This protein binds this small molecule.
Small molecule (SMILES): CCC[C@@H](CCO)Nc1nc(N)nc2cnn(Cc3ccc(CNC4CCOCC4)cc3OC)c12

Binding-site contacts:
Ligand atom N5 contacts residue THR564 of chain 1.A at 3.8 Å.
Ligand atom N5 contacts residue ILE563 of chain 1.A at 4.3 Å.
Ligand atom C9 contacts residue THR564 of chain 1.A at 3.2 Å.
Ligand atom N contacts residue THR564 of chain 1.A at 3.1 Å (h-bond).
Ligand atom C1 contacts residue LEU535 of chain 1.A at 3.6 Å (hydrophobic).
Ligand atom C8 contacts residue THR564 of chain 1.A at 3.4 Å.
Ligand atom N1 contacts residue LEU535 of chain 1.A at 3.9 Å.
Ligand atom C16 contacts residue LEU535 of chain 1.A at 4.1 Å (hydrophobic).
Ligand atom N4 contacts residue LEU535 of chain 1.A at 4.0 Å.
Ligand atom C7 contacts residue ILE563 of chain 1.A at 4.1 Å (hydrophobic).
Ligand atom N5 contacts residue LEU535 of chain 1.A at 3.6 Å.
Ligand atom N4 contacts residue THR510 of chain 1.A at 4.4 Å.
Ligand atom N2 contacts residue LEU535 of chain 1.A at 4.2 Å.
Ligand atom C contacts residue THR510 of chain 1.A at 4.0 Å.
Ligand atom C4 contacts residue LEU535 of chain 1.A at 3.9 Å (hydrophobic).
Ligand atom C6 contacts residue GLY562 of chain 1.A at 4.0 Å.
Ligand atom C5 contacts residue THR564 of chain 1.A at 3.3 Å.
Ligand atom N contacts residue ASP533 of chain 1.A at 2.7 Å (salt-bridge).
Ligand atom N contacts residue ILE563 of chain 1.A at 3.0 Å.
Ligand atom C4 contacts residue ILE563 of chain 1.A at 3.8 Å (hydrophobic).
Ligand atom C contacts residue LEU535 of chain 1.A at 4.0 Å (hydrophobic).
Ligand atom C5 contacts residue LEU535 of chain 1.A at 4.5 Å (hydrophobic).
Ligand atom N1 contacts residue THR564 of chain 1.A at 4.5 Å.
Ligand atom C17 contacts residue LEU535 of chain 1.A at 3.8 Å (hydrophobic).
Ligand atom O contacts residue THR564 of chain 1.A at 4.0 Å.
Ligand atom C contacts residue ASP533 of chain 1.A at 4.1 Å.
Ligand atom O contacts residue LEU535 of chain 1.A at 4.3 Å.
Ligand atom C2 contacts residue LEU535 of chain 1.A at 3.9 Å (hydrophobic).
Ligand atom N contacts residue LEU535 of chain 1.A at 4.0 Å.
Ligand atom C4 contacts residue ASP533 of chain 1.A at 3.4 Å.
Ligand atom C8 contacts residue LEU535 of chain 1.A at 3.4 Å (hydrophobic).
Ligand atom C7 contacts residue GLY562 of chain 1.A at 3.6 Å.
Ligand atom C6 contacts residue THR564 of chain 1.A at 4.0 Å.
Ligand atom C4 contacts residue THR564 of chain 1.A at 4.2 Å.
Ligand atom C3 contacts residue ASP533 of chain 1.A at 3.9 Å.
Ligand atom C3 contacts residue LEU535 of chain 1.A at 3.8 Å (hydrophobic).
Ligand atom C10 contacts residue GLY562 of chain 1.A at 4.5 Å.
Ligand atom N4 contacts residue ASP533 of chain 1.A at 3.0 Å (salt-bridge).
Ligand atom C3 contacts residue THR510 of chain 1.A at 4.4 Å.
Ligand atom N3 contacts residue LEU535 of chain 1.A at 4.2 Å.

Sequence of chain 1.A:
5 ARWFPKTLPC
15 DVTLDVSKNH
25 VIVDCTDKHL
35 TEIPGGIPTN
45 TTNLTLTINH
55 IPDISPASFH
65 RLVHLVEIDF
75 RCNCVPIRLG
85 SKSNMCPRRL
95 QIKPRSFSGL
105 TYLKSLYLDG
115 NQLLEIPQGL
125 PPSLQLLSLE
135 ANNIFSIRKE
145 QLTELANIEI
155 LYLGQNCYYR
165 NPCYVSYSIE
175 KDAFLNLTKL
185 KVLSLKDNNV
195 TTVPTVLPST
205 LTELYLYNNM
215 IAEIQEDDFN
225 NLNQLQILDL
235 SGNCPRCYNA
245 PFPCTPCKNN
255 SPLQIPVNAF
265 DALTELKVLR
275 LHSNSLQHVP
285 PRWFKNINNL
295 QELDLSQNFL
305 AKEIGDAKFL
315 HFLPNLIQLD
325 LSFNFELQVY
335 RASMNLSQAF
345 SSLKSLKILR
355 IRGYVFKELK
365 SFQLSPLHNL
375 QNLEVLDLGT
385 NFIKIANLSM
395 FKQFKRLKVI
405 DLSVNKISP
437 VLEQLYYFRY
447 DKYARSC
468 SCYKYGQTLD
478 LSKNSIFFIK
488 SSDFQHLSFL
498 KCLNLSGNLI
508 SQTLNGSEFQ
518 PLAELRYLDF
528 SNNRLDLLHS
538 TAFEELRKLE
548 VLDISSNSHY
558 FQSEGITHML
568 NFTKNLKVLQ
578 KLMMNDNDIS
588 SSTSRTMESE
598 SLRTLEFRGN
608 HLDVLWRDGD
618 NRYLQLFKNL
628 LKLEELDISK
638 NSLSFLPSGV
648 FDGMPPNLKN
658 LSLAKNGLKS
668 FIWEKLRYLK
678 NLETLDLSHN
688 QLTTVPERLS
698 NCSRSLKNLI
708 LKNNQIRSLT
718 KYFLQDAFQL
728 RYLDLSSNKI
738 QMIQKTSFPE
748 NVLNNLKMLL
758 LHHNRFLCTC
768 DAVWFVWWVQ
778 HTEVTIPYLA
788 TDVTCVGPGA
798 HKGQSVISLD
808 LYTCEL